Sequence of chain 35.L:
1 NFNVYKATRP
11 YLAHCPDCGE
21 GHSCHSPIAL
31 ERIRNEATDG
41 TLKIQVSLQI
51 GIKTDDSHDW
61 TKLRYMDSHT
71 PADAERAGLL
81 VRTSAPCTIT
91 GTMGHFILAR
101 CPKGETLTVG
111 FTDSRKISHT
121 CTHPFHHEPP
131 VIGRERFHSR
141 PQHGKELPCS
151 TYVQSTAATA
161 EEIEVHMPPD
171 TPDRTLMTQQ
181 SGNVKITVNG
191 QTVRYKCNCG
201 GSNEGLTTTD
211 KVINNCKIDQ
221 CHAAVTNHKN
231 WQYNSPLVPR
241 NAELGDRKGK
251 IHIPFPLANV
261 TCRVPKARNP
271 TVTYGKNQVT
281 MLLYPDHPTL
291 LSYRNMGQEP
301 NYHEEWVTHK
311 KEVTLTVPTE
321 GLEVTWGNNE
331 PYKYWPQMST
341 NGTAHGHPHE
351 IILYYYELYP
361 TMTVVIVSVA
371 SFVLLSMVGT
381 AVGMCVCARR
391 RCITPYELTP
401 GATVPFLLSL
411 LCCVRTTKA

The protein below binds the small molecule below.
Small molecule (SMILES): CC(=O)N[C@@H]1[C@@H](O)[C@H](O)[C@@H](CO)O[C@H]1O

Sequence of chain 35.K:
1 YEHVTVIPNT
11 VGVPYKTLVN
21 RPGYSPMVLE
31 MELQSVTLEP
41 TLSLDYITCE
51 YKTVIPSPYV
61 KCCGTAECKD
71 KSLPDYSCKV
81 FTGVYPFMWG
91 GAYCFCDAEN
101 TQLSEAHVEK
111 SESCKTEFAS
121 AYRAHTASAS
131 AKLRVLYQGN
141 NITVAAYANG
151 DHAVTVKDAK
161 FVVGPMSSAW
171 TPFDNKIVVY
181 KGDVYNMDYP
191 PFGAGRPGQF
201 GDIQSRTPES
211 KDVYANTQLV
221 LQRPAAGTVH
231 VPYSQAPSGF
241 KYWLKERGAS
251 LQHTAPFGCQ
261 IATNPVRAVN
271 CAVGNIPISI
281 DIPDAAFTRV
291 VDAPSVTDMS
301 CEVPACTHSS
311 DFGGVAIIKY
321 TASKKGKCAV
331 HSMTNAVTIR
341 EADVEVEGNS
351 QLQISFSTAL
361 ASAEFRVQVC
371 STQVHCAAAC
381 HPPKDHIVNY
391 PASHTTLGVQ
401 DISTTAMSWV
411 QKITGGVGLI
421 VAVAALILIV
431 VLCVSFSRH

Binding-site contacts:
Ligand atom O5 contacts residue ASN259 of chain 35.L at 2.3 Å (h-bond).
Ligand atom C2 contacts residue ASN259 of chain 35.L at 2.4 Å.
Ligand atom C8 contacts residue ASN259 of chain 35.L at 4.4 Å.
Ligand atom C8 contacts residue LYS181 of chain 35.K at 4.3 Å.
Ligand atom O7 contacts residue ASN259 of chain 35.L at 2.9 Å (h-bond).
Ligand atom C4 contacts residue ASN259 of chain 35.L at 4.2 Å.
Ligand atom O6 contacts residue ASN259 of chain 35.L at 4.2 Å.
Ligand atom N2 contacts residue ASN259 of chain 35.L at 2.9 Å (h-bond).
Ligand atom C5 contacts residue ASN259 of chain 35.L at 3.7 Å.
Ligand atom O7 contacts residue LYS181 of chain 35.K at 4.3 Å.
Ligand atom O7 contacts residue THR116 of chain 35.K at 3.9 Å.
Ligand atom C7 contacts residue ASN259 of chain 35.L at 3.1 Å.
Ligand atom C3 contacts residue ASN259 of chain 35.L at 3.8 Å.
Ligand atom C1 contacts residue ASN259 of chain 35.L at 1.4 Å.